Sequence of chain 1.A:
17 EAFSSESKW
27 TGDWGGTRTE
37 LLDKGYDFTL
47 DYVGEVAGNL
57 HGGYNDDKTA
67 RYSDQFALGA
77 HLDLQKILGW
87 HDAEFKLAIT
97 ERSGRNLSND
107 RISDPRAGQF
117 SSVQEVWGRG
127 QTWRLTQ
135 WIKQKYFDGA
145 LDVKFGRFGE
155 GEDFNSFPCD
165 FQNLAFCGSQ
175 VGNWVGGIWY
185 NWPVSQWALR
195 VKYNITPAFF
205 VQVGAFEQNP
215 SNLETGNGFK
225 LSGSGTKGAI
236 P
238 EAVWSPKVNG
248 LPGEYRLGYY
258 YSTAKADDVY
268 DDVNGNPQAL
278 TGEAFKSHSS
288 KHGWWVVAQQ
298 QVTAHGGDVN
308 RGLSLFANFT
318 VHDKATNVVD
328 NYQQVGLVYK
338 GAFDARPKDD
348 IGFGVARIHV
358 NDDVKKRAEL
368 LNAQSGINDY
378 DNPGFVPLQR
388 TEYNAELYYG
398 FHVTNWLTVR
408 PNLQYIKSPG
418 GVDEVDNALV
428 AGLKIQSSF

The protein below binds the small molecule below.
Small molecule (SMILES): CCCCCCCCCCO[C@@H]1O[C@H](CO)[C@@H](O[C@H]2O[C@H](CO)[C@@H](O)[C@H](O)[C@H]2O)[C@H](O)[C@H]1O

Binding-site contacts:
Ligand atom O6 contacts residue ASP420 of chain 1.A at 2.9 Å (salt-bridge).
Ligand atom C22 contacts residue TYR390 of chain 1.A at 4.0 Å (hydrophobic).
Ligand atom C10 contacts residue ASP420 of chain 1.A at 3.5 Å.
Ligand atom O55 contacts residue ARG387 of chain 1.A at 4.2 Å.
Ligand atom O1 contacts residue ASP420 of chain 1.A at 2.7 Å (salt-bridge).
Ligand atom C7 contacts residue ARG387 of chain 1.A at 4.2 Å.
Ligand atom C25 contacts residue LYS414 of chain 1.A at 3.9 Å.
Ligand atom C6 contacts residue LYS414 of chain 1.A at 4.3 Å.
Ligand atom O7 contacts residue ARG387 of chain 1.A at 4.4 Å.
Ligand atom C34 contacts residue TYR390 of chain 1.A at 3.9 Å (hydrophobic).
Ligand atom O16 contacts residue LYS414 of chain 1.A at 3.7 Å.
Ligand atom C11 contacts residue ARG387 of chain 1.A at 3.8 Å.
Ligand atom C1 contacts residue LYS414 of chain 1.A at 4.0 Å.
Ligand atom O55 contacts residue ASP420 of chain 1.A at 2.7 Å (salt-bridge).
Ligand atom C8 contacts residue ARG387 of chain 1.A at 4.0 Å.
Ligand atom C28 contacts residue TYR390 of chain 1.A at 3.6 Å (hydrophobic).
Ligand atom O49 contacts residue TYR390 of chain 1.A at 4.0 Å.
Ligand atom C31 contacts residue LYS414 of chain 1.A at 4.3 Å.
Ligand atom C5 contacts residue ARG387 of chain 1.A at 3.8 Å.
Ligand atom O1 contacts residue ARG387 of chain 1.A at 3.7 Å.
Ligand atom C28 contacts residue LYS414 of chain 1.A at 4.3 Å.
Ligand atom O4 contacts residue ARG387 of chain 1.A at 4.3 Å.
Ligand atom C2 contacts residue ASP420 of chain 1.A at 3.5 Å.
Ligand atom C31 contacts residue TYR390 of chain 1.A at 4.1 Å (hydrophobic).
Ligand atom O49 contacts residue THR388 of chain 1.A at 4.4 Å.
Ligand atom C37 contacts residue ALA392 of chain 1.A at 3.9 Å (hydrophobic).
Ligand atom C37 contacts residue TYR412 of chain 1.A at 3.9 Å (hydrophobic).
Ligand atom C9 contacts residue ASP420 of chain 1.A at 3.7 Å.
Ligand atom C9 contacts residue ARG387 of chain 1.A at 4.3 Å.
Ligand atom C10 contacts residue ARG387 of chain 1.A at 3.4 Å.
Ligand atom C3 contacts residue ASP420 of chain 1.A at 3.3 Å.
Ligand atom C34 contacts residue VAL352 of chain 1.A at 4.1 Å (hydrophobic).
Ligand atom O6 contacts residue ARG387 of chain 1.A at 4.4 Å.
Ligand atom O6 contacts residue GLU421 of chain 1.A at 4.0 Å.
Ligand atom C1 contacts residue ASP420 of chain 1.A at 4.4 Å.
Ligand atom C11 contacts residue ASP420 of chain 1.A at 3.6 Å.
Ligand atom O7 contacts residue ASP420 of chain 1.A at 3.8 Å.
Ligand atom C37 contacts residue TYR390 of chain 1.A at 4.2 Å (hydrophobic).
Ligand atom C19 contacts residue LYS414 of chain 1.A at 4.0 Å.
Ligand atom C22 contacts residue LYS414 of chain 1.A at 3.7 Å.